This small molecule binds to this protein.
Small molecule (SMILES): COc1cc2[nH]ncc2cc1-c1[nH]ncc1NC(=O)c1cnn2cccnc12

Binding-site contacts:
Ligand atom C3 contacts residue GOL1 of chain 1.C at 3.5 Å.
Ligand atom N2 contacts residue LEU158 of chain 1.A at 3.7 Å.
Ligand atom C3 contacts residue VAL37 of chain 1.A at 3.5 Å (hydrophobic).
Ligand atom C4 contacts residue VAL37 of chain 1.A at 3.5 Å (hydrophobic).
Ligand atom N4 contacts residue ALA54 of chain 1.A at 3.5 Å.
Ligand atom C16 contacts residue ALA54 of chain 1.A at 3.3 Å (hydrophobic).
Ligand atom N7 contacts residue ASP169 of chain 1.A at 2.9 Å (salt-bridge).
Ligand atom C contacts residue ARG155 of chain 1.A at 3.7 Å.
Ligand atom C2 contacts residue GOL1 of chain 1.C at 3.8 Å.
Ligand atom C16 contacts residue LEU158 of chain 1.A at 3.5 Å (hydrophobic).
Ligand atom C17 contacts residue VAL37 of chain 1.A at 3.7 Å (hydrophobic).
Ligand atom N contacts residue GLU114 of chain 1.A at 2.8 Å (salt-bridge).
Ligand atom N contacts residue LEU29 of chain 1.A at 3.4 Å (h-bond).
Ligand atom C12 contacts residue LEU107 of chain 1.A at 3.2 Å (hydrophobic).
Ligand atom C11 contacts residue LEU158 of chain 1.A at 3.6 Å (hydrophobic).
Ligand atom O1 contacts residue GLY110 of chain 1.A at 3.4 Å.
Ligand atom C10 contacts residue LEU158 of chain 1.A at 3.6 Å (hydrophobic).
Ligand atom N3 contacts residue GLU105 of chain 1.A at 3.7 Å.
Ligand atom C14 contacts residue GLY168 of chain 1.A at 3.5 Å.
Ligand atom C contacts residue GLY168 of chain 1.A at 3.7 Å.
Ligand atom N7 contacts residue GOL1 of chain 1.C at 3.6 Å.
Ligand atom N1 contacts residue GLY30 of chain 1.A at 3.7 Å.
Ligand atom C2 contacts residue ASP169 of chain 1.A at 3.6 Å.
Ligand atom C contacts residue LEU158 of chain 1.A at 3.6 Å (hydrophobic).
Ligand atom C15 contacts residue LEU158 of chain 1.A at 3.7 Å (hydrophobic).
Ligand atom C10 contacts residue LEU29 of chain 1.A at 3.7 Å (hydrophobic).
Ligand atom C11 contacts residue LEU29 of chain 1.A at 3.6 Å (hydrophobic).
Ligand atom C15 contacts residue MET104 of chain 1.A at 3.7 Å (hydrophobic).
Ligand atom N3 contacts residue LEU107 of chain 1.A at 3.0 Å (h-bond).
Ligand atom O1 contacts residue LEU29 of chain 1.A at 3.8 Å.
Ligand atom C13 contacts residue LEU158 of chain 1.A at 3.6 Å (hydrophobic).
Ligand atom C3 contacts residue ASP169 of chain 1.A at 3.5 Å.
Ligand atom C9 contacts residue LEU29 of chain 1.A at 3.5 Å (hydrophobic).
Ligand atom C5 contacts residue GLY30 of chain 1.A at 3.6 Å.
Ligand atom C9 contacts residue GLU114 of chain 1.A at 3.2 Å.
Ligand atom C12 contacts residue LEU29 of chain 1.A at 3.8 Å (hydrophobic).
Ligand atom N4 contacts residue LEU158 of chain 1.A at 3.5 Å.
Ligand atom O contacts residue LEU158 of chain 1.A at 3.7 Å.
Ligand atom N5 contacts residue VAL37 of chain 1.A at 3.6 Å.
Ligand atom C16 contacts residue GLU105 of chain 1.A at 3.2 Å.

Sequence of chain 1.A:
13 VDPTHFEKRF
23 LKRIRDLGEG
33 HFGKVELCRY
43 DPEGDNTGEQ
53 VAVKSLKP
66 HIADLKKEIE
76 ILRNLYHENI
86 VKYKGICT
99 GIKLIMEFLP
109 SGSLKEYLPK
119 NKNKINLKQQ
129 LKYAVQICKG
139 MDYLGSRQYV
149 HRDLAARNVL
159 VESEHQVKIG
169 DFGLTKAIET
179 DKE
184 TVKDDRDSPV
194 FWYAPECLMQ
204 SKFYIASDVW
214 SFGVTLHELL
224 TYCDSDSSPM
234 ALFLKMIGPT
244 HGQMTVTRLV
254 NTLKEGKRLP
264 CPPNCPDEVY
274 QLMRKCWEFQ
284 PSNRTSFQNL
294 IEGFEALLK